This small molecule binds to this protein.
Small molecule (SMILES): CN[C@@H](C)Cc1cc(C#N)cc(OCc2ccc3c(C)cc(N)nc3c2)c1

Sequence of chain 1.B:
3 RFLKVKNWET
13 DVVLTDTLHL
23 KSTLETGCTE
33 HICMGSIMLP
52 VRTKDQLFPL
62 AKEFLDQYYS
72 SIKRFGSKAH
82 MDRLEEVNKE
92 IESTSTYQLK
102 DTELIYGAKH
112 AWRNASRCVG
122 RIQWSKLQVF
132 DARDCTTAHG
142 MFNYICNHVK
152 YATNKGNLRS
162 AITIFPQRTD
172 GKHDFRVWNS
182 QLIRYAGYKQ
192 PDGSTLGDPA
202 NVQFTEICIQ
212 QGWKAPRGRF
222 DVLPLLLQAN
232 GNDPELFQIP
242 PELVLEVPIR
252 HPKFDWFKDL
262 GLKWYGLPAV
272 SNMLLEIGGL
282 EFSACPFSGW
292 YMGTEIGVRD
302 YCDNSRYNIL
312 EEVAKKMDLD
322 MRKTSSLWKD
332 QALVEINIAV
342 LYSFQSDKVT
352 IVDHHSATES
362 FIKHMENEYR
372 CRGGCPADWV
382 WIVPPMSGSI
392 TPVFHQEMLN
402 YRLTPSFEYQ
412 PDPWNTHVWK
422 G

Binding-site contacts:
Ligand atom C11 contacts residue HEM1 of chain 1.I at 3.3 Å.
Ligand atom C04 contacts residue M4R1 of chain 1.K at 0.1 Å.
Ligand atom C12 contacts residue M4R1 of chain 1.K at 0.1 Å.
Ligand atom C12 contacts residue HEM1 of chain 1.I at 3.4 Å.
Ligand atom C26 contacts residue M4R1 of chain 1.K at 0.1 Å.
Ligand atom C11 contacts residue M4R1 of chain 1.K at 0.2 Å.
Ligand atom C09 contacts residue M4R1 of chain 1.K at 0.1 Å.
Ligand atom C21 contacts residue HEM1 of chain 1.I at 3.5 Å.
Ligand atom C31 contacts residue M4R1 of chain 1.K at 0.1 Å.
Ligand atom N01 contacts residue GLU296 of chain 1.B at 2.8 Å (salt-bridge).
Ligand atom N28 contacts residue M4R1 of chain 1.K at 0.2 Å (h-bond).
Ligand atom C03 contacts residue HEM1 of chain 1.I at 3.5 Å.
Ligand atom C27 contacts residue M4R1 of chain 1.K at 0.2 Å.
Ligand atom C02 contacts residue GLU296 of chain 1.B at 3.4 Å.
Ligand atom N02 contacts residue GLU296 of chain 1.B at 2.7 Å (salt-bridge).
Ligand atom O13 contacts residue M4R1 of chain 1.K at 0.1 Å (h-bond).
Ligand atom C10 contacts residue M4R1 of chain 1.K at 0.1 Å.
Ligand atom C22 contacts residue M4R1 of chain 1.K at 0.2 Å.
Ligand atom C06 contacts residue M4R1 of chain 1.K at 0.1 Å.
Ligand atom C24 contacts residue M4R1 of chain 1.K at 0.2 Å.
Ligand atom N02 contacts residue TRP291 of chain 1.B at 2.6 Å (h-bond).
Ligand atom C27 contacts residue ASN273 of chain 1.B at 3.4 Å.
Ligand atom C23 contacts residue M4R1 of chain 1.K at 0.2 Å.
Ligand atom C03 contacts residue M4R1 of chain 1.K at 0.1 Å.
Ligand atom C32 contacts residue M4R1 of chain 1.K at 0.4 Å.
Ligand atom C25 contacts residue M4R1 of chain 1.K at 0.1 Å.
Ligand atom C21 contacts residue M4R1 of chain 1.K at 0.1 Å.
Ligand atom C07 contacts residue M4R1 of chain 1.K at 0.1 Å.
Ligand atom N34 contacts residue M4R1 of chain 1.K at 0.4 Å (h-bond).
Ligand atom N01 contacts residue M4R1 of chain 1.K at 0.1 Å (h-bond).
Ligand atom N02 contacts residue M4R1 of chain 1.K at 0.1 Å (h-bond).
Ligand atom C05 contacts residue M4R1 of chain 1.K at 0.1 Å.
Ligand atom N28 contacts residue ASN273 of chain 1.B at 3.0 Å (h-bond).
Ligand atom C02 contacts residue M4R1 of chain 1.K at 0.1 Å.
Ligand atom C07 contacts residue VAL271 of chain 1.B at 3.3 Å (hydrophobic).
Ligand atom C35 contacts residue M4R1 of chain 1.K at 0.8 Å.
Ligand atom C33 contacts residue M4R1 of chain 1.K at 1.3 Å.
Ligand atom C26 contacts residue HEM1 of chain 1.I at 3.4 Å.
Ligand atom O13 contacts residue HEM1 of chain 1.I at 3.5 Å.
Ligand atom C08 contacts residue M4R1 of chain 1.K at 0.1 Å.